Sequence of chain 1.B:
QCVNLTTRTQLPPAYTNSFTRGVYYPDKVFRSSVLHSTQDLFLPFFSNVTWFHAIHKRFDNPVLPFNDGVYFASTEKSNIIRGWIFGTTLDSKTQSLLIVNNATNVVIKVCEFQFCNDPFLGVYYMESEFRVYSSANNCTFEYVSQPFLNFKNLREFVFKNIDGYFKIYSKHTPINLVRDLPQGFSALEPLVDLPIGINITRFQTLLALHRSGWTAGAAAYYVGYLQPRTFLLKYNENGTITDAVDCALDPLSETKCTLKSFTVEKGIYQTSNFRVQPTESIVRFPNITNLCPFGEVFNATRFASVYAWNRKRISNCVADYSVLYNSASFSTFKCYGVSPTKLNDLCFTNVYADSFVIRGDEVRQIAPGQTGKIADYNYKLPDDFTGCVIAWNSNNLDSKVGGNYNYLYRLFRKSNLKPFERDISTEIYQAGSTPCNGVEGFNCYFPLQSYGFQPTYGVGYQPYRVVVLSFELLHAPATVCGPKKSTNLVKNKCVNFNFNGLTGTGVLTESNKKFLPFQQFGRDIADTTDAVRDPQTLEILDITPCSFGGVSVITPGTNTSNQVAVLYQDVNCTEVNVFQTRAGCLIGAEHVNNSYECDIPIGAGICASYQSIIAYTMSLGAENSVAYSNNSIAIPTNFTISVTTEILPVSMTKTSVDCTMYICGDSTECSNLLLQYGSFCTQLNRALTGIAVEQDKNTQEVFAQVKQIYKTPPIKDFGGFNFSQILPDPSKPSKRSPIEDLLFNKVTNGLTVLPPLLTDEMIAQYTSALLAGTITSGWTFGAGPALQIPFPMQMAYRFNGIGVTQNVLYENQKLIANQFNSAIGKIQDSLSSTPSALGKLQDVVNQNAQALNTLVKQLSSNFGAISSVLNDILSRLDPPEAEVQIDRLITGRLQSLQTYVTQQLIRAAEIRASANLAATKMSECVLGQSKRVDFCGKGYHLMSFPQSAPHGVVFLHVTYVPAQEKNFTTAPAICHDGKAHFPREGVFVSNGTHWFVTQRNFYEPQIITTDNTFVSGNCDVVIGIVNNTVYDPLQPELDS

Sequence of chain 1.C:
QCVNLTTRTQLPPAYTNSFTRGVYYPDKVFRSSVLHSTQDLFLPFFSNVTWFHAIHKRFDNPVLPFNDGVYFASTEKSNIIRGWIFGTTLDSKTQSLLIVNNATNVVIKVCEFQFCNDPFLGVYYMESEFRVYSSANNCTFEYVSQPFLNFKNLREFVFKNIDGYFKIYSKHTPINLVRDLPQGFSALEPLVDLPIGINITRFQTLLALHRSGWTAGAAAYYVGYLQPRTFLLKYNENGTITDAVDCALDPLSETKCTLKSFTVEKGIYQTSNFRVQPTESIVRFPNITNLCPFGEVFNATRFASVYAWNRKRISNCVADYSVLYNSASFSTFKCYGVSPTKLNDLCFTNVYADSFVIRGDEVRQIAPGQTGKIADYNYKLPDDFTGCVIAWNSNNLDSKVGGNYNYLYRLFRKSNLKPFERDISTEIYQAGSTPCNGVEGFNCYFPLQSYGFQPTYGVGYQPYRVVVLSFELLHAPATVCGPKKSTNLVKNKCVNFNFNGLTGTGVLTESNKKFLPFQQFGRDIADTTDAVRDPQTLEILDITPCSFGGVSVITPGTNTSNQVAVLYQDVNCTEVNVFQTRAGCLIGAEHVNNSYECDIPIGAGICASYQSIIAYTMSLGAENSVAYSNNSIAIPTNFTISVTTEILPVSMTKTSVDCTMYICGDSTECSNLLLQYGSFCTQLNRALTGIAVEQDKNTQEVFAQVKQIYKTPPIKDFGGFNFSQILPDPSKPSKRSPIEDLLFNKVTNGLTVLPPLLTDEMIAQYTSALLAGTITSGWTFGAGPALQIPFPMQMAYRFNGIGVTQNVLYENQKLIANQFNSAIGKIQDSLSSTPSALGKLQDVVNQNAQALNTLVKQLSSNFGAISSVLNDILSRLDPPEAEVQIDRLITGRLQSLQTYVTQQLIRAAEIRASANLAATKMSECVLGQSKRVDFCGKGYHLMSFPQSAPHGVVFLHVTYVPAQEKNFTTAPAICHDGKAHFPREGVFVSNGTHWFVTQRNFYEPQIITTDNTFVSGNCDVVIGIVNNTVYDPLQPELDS

Binding-site contacts:
Ligand atom N2 contacts residue ASN1074 of chain 1.B at 3.0 Å (h-bond).
Ligand atom O7 contacts residue SER704 of chain 1.B at 4.0 Å.
Ligand atom O5 contacts residue ASN1074 of chain 1.B at 2.3 Å (h-bond).
Ligand atom O7 contacts residue ASN1074 of chain 1.B at 4.0 Å.
Ligand atom C5 contacts residue ASN1074 of chain 1.B at 3.6 Å.
Ligand atom C1 contacts residue ASN1074 of chain 1.B at 1.4 Å.
Ligand atom C2 contacts residue ASN1074 of chain 1.B at 2.5 Å.
Ligand atom C7 contacts residue ALA706 of chain 1.B at 4.0 Å (hydrophobic).
Ligand atom C4 contacts residue ASN1074 of chain 1.B at 4.2 Å.
Ligand atom C8 contacts residue ASN1074 of chain 1.B at 4.4 Å.
Ligand atom O7 contacts residue ALA706 of chain 1.B at 3.5 Å.
Ligand atom C5 contacts residue ALA706 of chain 1.B at 3.8 Å (hydrophobic).
Ligand atom C6 contacts residue ALA706 of chain 1.B at 4.4 Å (hydrophobic).
Ligand atom C4 contacts residue ALA706 of chain 1.B at 4.2 Å (hydrophobic).
Ligand atom C3 contacts residue ASN1074 of chain 1.B at 3.8 Å.
Ligand atom O4 contacts residue ALA706 of chain 1.B at 3.8 Å.
Ligand atom C8 contacts residue LYS1073 of chain 1.B at 4.4 Å.
Ligand atom C1 contacts residue GLN895 of chain 1.C at 4.3 Å.
Ligand atom C3 contacts residue ALA706 of chain 1.B at 4.4 Å (hydrophobic).
Ligand atom C8 contacts residue GLU1072 of chain 1.B at 3.5 Å.
Ligand atom C8 contacts residue ALA706 of chain 1.B at 4.3 Å (hydrophobic).
Ligand atom C7 contacts residue ASN1074 of chain 1.B at 3.7 Å.

The protein below binds the small molecule below.
Small molecule (SMILES): CC(=O)N[C@H]1[C@H](O[C@H]2[C@H](O)[C@@H](NC(C)=O)CO[C@@H]2CO)O[C@H](CO)[C@@H](O)[C@@H]1O